Sequence of chain 1.E:
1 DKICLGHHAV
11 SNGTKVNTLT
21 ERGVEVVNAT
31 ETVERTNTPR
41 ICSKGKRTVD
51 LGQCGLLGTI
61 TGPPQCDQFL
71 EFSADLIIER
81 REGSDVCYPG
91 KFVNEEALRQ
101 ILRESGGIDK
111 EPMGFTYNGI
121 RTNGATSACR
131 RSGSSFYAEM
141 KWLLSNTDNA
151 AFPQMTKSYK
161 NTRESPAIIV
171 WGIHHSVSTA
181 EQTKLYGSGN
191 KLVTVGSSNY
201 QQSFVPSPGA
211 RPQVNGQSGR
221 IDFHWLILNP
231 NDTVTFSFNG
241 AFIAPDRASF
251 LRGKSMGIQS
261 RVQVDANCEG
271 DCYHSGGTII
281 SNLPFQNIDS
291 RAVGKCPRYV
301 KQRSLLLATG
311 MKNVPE

Sequence of chain 1.F:
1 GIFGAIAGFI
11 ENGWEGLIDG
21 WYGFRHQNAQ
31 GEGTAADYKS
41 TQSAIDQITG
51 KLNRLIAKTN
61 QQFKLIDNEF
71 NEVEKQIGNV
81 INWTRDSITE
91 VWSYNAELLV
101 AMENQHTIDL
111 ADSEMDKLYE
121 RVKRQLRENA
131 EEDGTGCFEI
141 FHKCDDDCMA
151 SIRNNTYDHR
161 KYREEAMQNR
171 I

A small-molecule ligand and the protein it binds are described below.
Small molecule (SMILES): CC(=O)N[C@@H]1[C@@H](O)[C@H](O)[C@@H](CO)O[C@H]1O

Binding-site contacts:
Ligand atom O5 contacts residue ASN82 of chain 1.F at 2.3 Å (h-bond).
Ligand atom C1 contacts residue ASN82 of chain 1.F at 1.4 Å.
Ligand atom C3 contacts residue ASN82 of chain 1.F at 3.8 Å.
Ligand atom O7 contacts residue GLU72 of chain 1.F at 3.9 Å.
Ligand atom O5 contacts residue ARG85 of chain 1.F at 4.2 Å.
Ligand atom C6 contacts residue ARG291 of chain 1.E at 4.0 Å.
Ligand atom O3 contacts residue GLU72 of chain 1.F at 4.3 Å.
Ligand atom C7 contacts residue ASN82 of chain 1.F at 4.2 Å.
Ligand atom C8 contacts residue GLU72 of chain 1.F at 3.7 Å.
Ligand atom C2 contacts residue ASN82 of chain 1.F at 2.5 Å.
Ligand atom N2 contacts residue ASN82 of chain 1.F at 2.9 Å (h-bond).
Ligand atom C4 contacts residue ASN82 of chain 1.F at 4.2 Å.
Ligand atom C8 contacts residue ASN79 of chain 1.F at 3.9 Å.
Ligand atom C5 contacts residue ASN82 of chain 1.F at 3.6 Å.
Ligand atom C7 contacts residue GLU72 of chain 1.F at 4.2 Å.